A small-molecule ligand and the protein it binds are described below.
Small molecule (SMILES): CC(=O)N(c1ccccc1)[C@H]1C=CS(=O)(=O)C1

Binding-site contacts:
Ligand atom C07 contacts residue HIS41 of chain 2.A at 3.4 Å.
Ligand atom C08 contacts residue THR25 of chain 2.A at 3.4 Å.
Ligand atom O17 contacts residue ASN142 of chain 2.A at 4.4 Å.
Ligand atom C12 contacts residue ASN142 of chain 2.A at 4.3 Å.
Ligand atom C07 contacts residue THR25 of chain 2.A at 3.5 Å.
Ligand atom S15 contacts residue THR26 of chain 2.A at 4.2 Å.
Ligand atom C12 contacts residue GLY143 of chain 2.A at 3.4 Å.
Ligand atom C18 contacts residue ASN142 of chain 2.A at 3.9 Å.
Ligand atom C08 contacts residue HIS41 of chain 2.A at 3.2 Å.
Ligand atom O01 contacts residue ASN142 of chain 2.A at 3.8 Å.
Ligand atom C14 contacts residue THR26 of chain 2.A at 2.8 Å.
Ligand atom C03 contacts residue HIS164 of chain 2.A at 3.9 Å.
Ligand atom C13 contacts residue THR26 of chain 2.A at 3.3 Å.
Ligand atom N05 contacts residue CYS145 of chain 2.A at 4.0 Å.
Ligand atom C02 contacts residue GLY143 of chain 2.A at 3.8 Å.
Ligand atom C09 contacts residue HIS41 of chain 2.A at 3.7 Å.
Ligand atom O16 contacts residue THR25 of chain 2.A at 3.5 Å.
Ligand atom C14 contacts residue GLY143 of chain 2.A at 3.9 Å.
Ligand atom O16 contacts residue THR24 of chain 2.A at 4.2 Å.
Ligand atom O01 contacts residue GLY143 of chain 2.A at 2.8 Å (h-bond).
Ligand atom C14 contacts residue LEU27 of chain 2.A at 4.1 Å (hydrophobic).
Ligand atom C02 contacts residue CYS145 of chain 2.A at 2.8 Å (hydrophobic).
Ligand atom C09 contacts residue THR25 of chain 2.A at 4.0 Å.
Ligand atom O01 contacts residue CYS145 of chain 2.A at 2.9 Å (h-bond).
Ligand atom C03 contacts residue HIS41 of chain 2.A at 3.3 Å.
Ligand atom C08 contacts residue VAL42 of chain 2.A at 4.4 Å (hydrophobic).
Ligand atom O01 contacts residue SER144 of chain 2.A at 3.5 Å (h-bond).
Ligand atom C07 contacts residue LEU27 of chain 2.A at 3.9 Å (hydrophobic).
Ligand atom C09 contacts residue CYS44 of chain 2.A at 4.0 Å (hydrophobic).
Ligand atom C03 contacts residue CYS145 of chain 2.A at 1.8 Å (hydrophobic).
Ligand atom O16 contacts residue THR26 of chain 2.A at 3.6 Å (h-bond).
Ligand atom O01 contacts residue LEU141 of chain 2.A at 4.2 Å.
Ligand atom C13 contacts residue LEU27 of chain 2.A at 3.9 Å (hydrophobic).
Ligand atom C06 contacts residue THR25 of chain 2.A at 4.3 Å.
Ligand atom C13 contacts residue GLY143 of chain 2.A at 3.6 Å.
Ligand atom N05 contacts residue GLY143 of chain 2.A at 4.1 Å.
Ligand atom C09 contacts residue MET49 of chain 2.A at 4.0 Å (hydrophobic).
Ligand atom C06 contacts residue HIS41 of chain 2.A at 4.3 Å.
Ligand atom C10 contacts residue MET49 of chain 2.A at 4.2 Å (hydrophobic).
Ligand atom C13 contacts residue THR25 of chain 2.A at 4.4 Å.

Sequence of chain 2.A:
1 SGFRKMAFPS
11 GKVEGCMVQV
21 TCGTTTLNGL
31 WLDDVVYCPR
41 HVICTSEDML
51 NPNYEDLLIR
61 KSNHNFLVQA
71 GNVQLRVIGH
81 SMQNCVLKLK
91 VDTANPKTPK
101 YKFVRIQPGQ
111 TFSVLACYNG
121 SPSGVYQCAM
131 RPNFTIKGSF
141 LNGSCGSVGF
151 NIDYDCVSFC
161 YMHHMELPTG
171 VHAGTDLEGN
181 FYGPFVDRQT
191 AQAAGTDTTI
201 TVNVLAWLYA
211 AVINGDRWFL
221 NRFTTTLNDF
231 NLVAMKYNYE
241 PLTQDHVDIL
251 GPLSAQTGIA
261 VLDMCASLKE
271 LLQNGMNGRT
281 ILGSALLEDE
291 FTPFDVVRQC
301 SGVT